Sequence of chain 1.A:
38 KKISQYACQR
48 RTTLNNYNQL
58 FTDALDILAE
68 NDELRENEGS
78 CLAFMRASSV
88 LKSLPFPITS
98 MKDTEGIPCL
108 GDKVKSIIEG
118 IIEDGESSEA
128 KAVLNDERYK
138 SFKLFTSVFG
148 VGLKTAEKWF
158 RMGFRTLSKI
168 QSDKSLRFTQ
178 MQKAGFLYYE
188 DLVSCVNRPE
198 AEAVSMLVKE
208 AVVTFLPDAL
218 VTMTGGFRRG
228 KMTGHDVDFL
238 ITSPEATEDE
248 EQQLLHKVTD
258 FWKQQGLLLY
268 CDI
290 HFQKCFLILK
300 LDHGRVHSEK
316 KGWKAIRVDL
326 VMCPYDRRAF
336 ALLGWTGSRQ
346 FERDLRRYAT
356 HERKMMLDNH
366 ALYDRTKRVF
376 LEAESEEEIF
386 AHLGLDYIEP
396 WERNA

Binding-site contacts:
Ligand atom O2G contacts residue HIS232 of chain 1.A at 3.4 Å (h-bond).
Ligand atom C1J contacts residue TRP340 of chain 1.A at 3.5 Å (hydrophobic).
Ligand atom O3J contacts residue GLY339 of chain 1.A at 3.3 Å (h-bond).
Ligand atom O2E contacts residue GLY223 of chain 1.A at 2.8 Å (h-bond).
Ligand atom O3J contacts residue GLU347 of chain 1.A at 2.7 Å (salt-bridge).
Ligand atom C5B contacts residue TRP340 of chain 1.A at 3.6 Å (hydrophobic).
Ligand atom C4B contacts residue TRP340 of chain 1.A at 3.5 Å (hydrophobic).
Ligand atom O1E contacts residue ARG226 of chain 1.A at 3.4 Å (salt-bridge).
Ligand atom O2G contacts residue GLY231 of chain 1.A at 3.4 Å.
Ligand atom PB contacts residue HIS232 of chain 1.A at 3.4 Å.
Ligand atom C8B contacts residue ZN1 of chain 1.C at 2.9 Å.
Ligand atom O2D contacts residue ARG344 of chain 1.A at 3.4 Å (salt-bridge).
Ligand atom O2E contacts residue ASP235 of chain 1.A at 3.4 Å (salt-bridge).
Ligand atom O2E contacts residue MG1 of chain 1.J at 2.5 Å.
Ligand atom O2G contacts residue MG1 of chain 1.J at 3.0 Å.
Ligand atom C4J contacts residue TRP340 of chain 1.A at 3.5 Å (hydrophobic).
Ligand atom N7B contacts residue TRP340 of chain 1.A at 3.5 Å.
Ligand atom N7B contacts residue ASP235 of chain 1.A at 3.5 Å (salt-bridge).
Ligand atom O3B contacts residue HIS232 of chain 1.A at 3.2 Å (h-bond).
Ligand atom O1A contacts residue HIS232 of chain 1.A at 3.5 Å.
Ligand atom N7B contacts residue ZN1 of chain 1.C at 2.1 Å.
Ligand atom C5B contacts residue ZN1 of chain 1.C at 3.2 Å.
Ligand atom PE contacts residue MG1 of chain 1.J at 3.4 Å.
Ligand atom N7B contacts residue ASP324 of chain 1.A at 3.2 Å (salt-bridge).
Ligand atom O3A contacts residue HIS232 of chain 1.A at 3.2 Å (h-bond).
Ligand atom O3G contacts residue MG1 of chain 1.J at 2.8 Å.
Ligand atom O2B contacts residue HIS232 of chain 1.A at 2.9 Å (h-bond).
Ligand atom O5J contacts residue GLY222 of chain 1.A at 3.3 Å.
Ligand atom N6B contacts residue PHE295 of chain 1.A at 3.3 Å.
Ligand atom PG contacts residue MG1 of chain 1.J at 3.4 Å.
Ligand atom O2E contacts residue GLY222 of chain 1.A at 3.3 Å.
Ligand atom O3G contacts residue ASP233 of chain 1.A at 3.3 Å (salt-bridge).
Ligand atom N6B contacts residue ASP324 of chain 1.A at 3.0 Å (salt-bridge).
Ligand atom C8B contacts residue TRP340 of chain 1.A at 3.3 Å (hydrophobic).
Ligand atom PD contacts residue MG1 of chain 1.J at 3.4 Å.
Ligand atom O4J contacts residue TRP340 of chain 1.A at 3.1 Å (h-bond).
Ligand atom O3D contacts residue MG1 of chain 1.J at 3.4 Å.
Ligand atom N9B contacts residue TRP340 of chain 1.A at 3.2 Å.
Ligand atom O1D contacts residue ZN1 of chain 1.C at 3.0 Å.
Ligand atom N3B contacts residue ARG344 of chain 1.A at 3.5 Å (salt-bridge).

A small-molecule ligand and the protein it binds are described below.
Small molecule (SMILES): Nc1ncnc2c1ncn2[C@@H]1O[C@H](CO[P](=O)(O)O[P](=O)(O)OP(=O)(O)O[P](=O)(O)O[P](=O)(O)OC[C@H]2O[C@@H](n3cnc4c(N)ncnc43)[C@H](O)[C@@H]2O)[C@@H](O)[C@H]1O